Binding-site contacts:
Ligand atom C43 contacts residue GLY47 of chain 1.Y at 3.3 Å.
Ligand atom O40 contacts residue ALA20 of chain 1.Y at 3.4 Å.
Ligand atom O60 contacts residue MES1 of chain 1.NA at 3.0 Å (h-bond).
Ligand atom O9 contacts residue HIS108 of chain 1.Z at 3.4 Å (h-bond).
Ligand atom O60 contacts residue THR1 of chain 1.Y at 2.7 Å (h-bond).
Ligand atom N30 contacts residue THR21 of chain 1.Y at 2.8 Å (h-bond).
Ligand atom C3 contacts residue HIS108 of chain 1.Z at 2.9 Å.
Ligand atom O1 contacts residue HIS108 of chain 1.Z at 3.7 Å.
Ligand atom C42 contacts residue GLY47 of chain 1.Y at 3.7 Å.
Ligand atom C59 contacts residue TYR170 of chain 1.Y at 3.7 Å (hydrophobic).
Ligand atom O40 contacts residue THR21 of chain 1.Y at 3.0 Å (h-bond).
Ligand atom C51 contacts residue THR1 of chain 1.Y at 1.5 Å.
Ligand atom O48 contacts residue GLY47 of chain 1.Y at 3.4 Å (h-bond).
Ligand atom C59 contacts residue THR1 of chain 1.Y at 2.5 Å.
Ligand atom C42 contacts residue THR1 of chain 1.Y at 2.4 Å.
Ligand atom C31 contacts residue GLY47 of chain 1.Y at 3.4 Å.
Ligand atom C58 contacts residue TYR170 of chain 1.Y at 3.4 Å (hydrophobic).
Ligand atom C47 contacts residue THR1 of chain 1.Y at 1.4 Å.
Ligand atom O48 contacts residue MES1 of chain 1.NA at 2.9 Å (h-bond).
Ligand atom C34 contacts residue GLY47 of chain 1.Y at 3.7 Å.
Ligand atom C2 contacts residue HIS108 of chain 1.Z at 2.8 Å.
Ligand atom C16 contacts residue VAL128 of chain 1.Z at 3.7 Å (hydrophobic).
Ligand atom O48 contacts residue THR1 of chain 1.Y at 2.1 Å (h-bond).
Ligand atom O29 contacts residue ALA49 of chain 1.Y at 3.2 Å (h-bond).
Ligand atom C28 contacts residue THR21 of chain 1.Y at 3.5 Å.
Ligand atom C44 contacts residue THR1 of chain 1.Y at 3.7 Å.
Ligand atom C58 contacts residue LYS33 of chain 1.Y at 3.2 Å.
Ligand atom C46 contacts residue ALA49 of chain 1.Y at 3.6 Å (hydrophobic).
Ligand atom C39 contacts residue GLY47 of chain 1.Y at 3.5 Å.
Ligand atom N41 contacts residue GLY47 of chain 1.Y at 2.8 Å (h-bond).
Ligand atom N22 contacts residue ASP126 of chain 1.Z at 3.6 Å.
Ligand atom C23 contacts residue THR21 of chain 1.Y at 3.3 Å.
Ligand atom C27 contacts residue ALA27 of chain 1.Y at 3.3 Å (hydrophobic).
Ligand atom C58 contacts residue THR1 of chain 1.Y at 2.5 Å.
Ligand atom C12 contacts residue ASP126 of chain 1.Z at 3.2 Å.
Ligand atom C58 contacts residue ARG19 of chain 1.Y at 2.9 Å.
Ligand atom C43 contacts residue THR1 of chain 1.Y at 2.7 Å.
Ligand atom C11 contacts residue ASP126 of chain 1.Z at 3.6 Å.
Ligand atom C51 contacts residue TYR170 of chain 1.Y at 3.6 Å (hydrophobic).
Ligand atom N41 contacts residue THR1 of chain 1.Y at 3.6 Å.

Sequence of chain 1.Z:
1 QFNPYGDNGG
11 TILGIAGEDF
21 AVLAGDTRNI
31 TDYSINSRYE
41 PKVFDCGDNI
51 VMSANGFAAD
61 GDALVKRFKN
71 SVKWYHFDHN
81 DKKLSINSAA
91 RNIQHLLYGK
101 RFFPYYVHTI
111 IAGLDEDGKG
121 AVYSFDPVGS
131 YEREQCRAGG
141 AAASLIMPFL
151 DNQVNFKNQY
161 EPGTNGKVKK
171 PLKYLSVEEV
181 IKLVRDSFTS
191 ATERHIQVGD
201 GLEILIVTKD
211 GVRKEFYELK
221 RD

A small-molecule ligand and the protein it binds are described below.
Small molecule (SMILES): CC(C)C[C@H](NC(=O)[C@H](CCc1ccccc1)NC(=O)CN1CCOCC1)C(=O)N[C@@H](Cc1ccccc1)C(=O)N[C@@H](CC(C)C)[C@@H](O)[C@H](C)CO

Sequence of chain 1.Y:
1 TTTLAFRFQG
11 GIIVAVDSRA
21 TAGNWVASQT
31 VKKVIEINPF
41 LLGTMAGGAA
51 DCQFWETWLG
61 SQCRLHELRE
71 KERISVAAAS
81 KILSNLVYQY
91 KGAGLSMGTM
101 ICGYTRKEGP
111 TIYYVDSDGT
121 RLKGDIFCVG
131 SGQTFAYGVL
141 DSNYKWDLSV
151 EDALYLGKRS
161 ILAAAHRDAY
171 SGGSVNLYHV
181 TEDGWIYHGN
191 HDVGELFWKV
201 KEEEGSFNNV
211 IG